Binding-site contacts:
Ligand atom C12 contacts residue HIS356 of chain 1.A at 4.0 Å.
Ligand atom C17 contacts residue PHE358 of chain 1.A at 4.3 Å (hydrophobic).
Ligand atom C15 contacts residue HIS356 of chain 1.A at 4.0 Å.
Ligand atom C15 contacts residue PHE358 of chain 1.A at 4.0 Å (hydrophobic).
Ligand atom C15 contacts residue VAL207 of chain 1.A at 4.2 Å (hydrophobic).
Ligand atom O16 contacts residue VAL207 of chain 1.A at 4.1 Å.
Ligand atom C14 contacts residue VAL176 of chain 1.A at 4.2 Å (hydrophobic).
Ligand atom C14 contacts residue CYS357 of chain 1.A at 4.4 Å (hydrophobic).
Ligand atom C13 contacts residue ARG359 of chain 1.A at 4.0 Å.
Ligand atom C15 contacts residue VAL176 of chain 1.A at 4.1 Å (hydrophobic).
Ligand atom C14 contacts residue ARG359 of chain 1.A at 3.9 Å.
Ligand atom N09 contacts residue HIS356 of chain 1.A at 4.4 Å.
Ligand atom C10 contacts residue PHE358 of chain 1.A at 4.1 Å (hydrophobic).
Ligand atom O16 contacts residue PHE358 of chain 1.A at 4.0 Å.
Ligand atom C05 contacts residue HIS356 of chain 1.A at 3.2 Å.
Ligand atom O16 contacts residue HIS356 of chain 1.A at 3.4 Å (h-bond).
Ligand atom C15 contacts residue CYS357 of chain 1.A at 4.1 Å (hydrophobic).
Ligand atom C17 contacts residue LYS355 of chain 1.A at 3.6 Å.
Ligand atom C17 contacts residue HIS356 of chain 1.A at 3.5 Å.
Ligand atom C12 contacts residue PHE358 of chain 1.A at 3.2 Å (hydrophobic).
Ligand atom C13 contacts residue PHE358 of chain 1.A at 3.3 Å (hydrophobic).
Ligand atom C18 contacts residue LYS355 of chain 1.A at 3.6 Å.
Ligand atom N06 contacts residue LYS355 of chain 1.A at 4.4 Å.
Ligand atom C18 contacts residue HIS356 of chain 1.A at 3.8 Å.
Ligand atom C14 contacts residue PHE358 of chain 1.A at 3.5 Å (hydrophobic).
Ligand atom C05 contacts residue LYS355 of chain 1.A at 4.2 Å.
Ligand atom C03 contacts residue LYS355 of chain 1.A at 3.9 Å.
Ligand atom C04 contacts residue HIS356 of chain 1.A at 4.3 Å.

Sequence of chain 1.A:
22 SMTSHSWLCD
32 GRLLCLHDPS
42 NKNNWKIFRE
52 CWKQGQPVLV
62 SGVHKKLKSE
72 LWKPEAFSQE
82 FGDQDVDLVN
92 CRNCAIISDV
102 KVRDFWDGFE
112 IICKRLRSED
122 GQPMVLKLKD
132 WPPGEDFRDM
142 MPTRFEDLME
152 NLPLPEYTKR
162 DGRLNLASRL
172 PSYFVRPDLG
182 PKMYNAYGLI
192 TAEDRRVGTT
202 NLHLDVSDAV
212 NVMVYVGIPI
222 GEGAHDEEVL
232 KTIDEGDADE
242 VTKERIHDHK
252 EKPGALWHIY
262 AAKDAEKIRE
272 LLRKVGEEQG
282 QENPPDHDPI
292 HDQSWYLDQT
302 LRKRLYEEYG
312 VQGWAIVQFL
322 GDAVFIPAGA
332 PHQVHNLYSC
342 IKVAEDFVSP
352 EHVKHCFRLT

The small molecule below binds the protein below.
Small molecule (SMILES): O=C(C1CC1)N1CCN(C(=O)[C@@H]2CCCO2)CC1